Binding-site contacts:
Ligand atom C4 contacts residue VAL292 of chain 1.A at 4.5 Å (hydrophobic).
Ligand atom C2 contacts residue ASN276 of chain 1.A at 4.2 Å.
Ligand atom C contacts residue VAL292 of chain 1.A at 4.3 Å (hydrophobic).
Ligand atom O2 contacts residue LEU272 of chain 1.A at 4.5 Å.
Ligand atom C1 contacts residue THR290 of chain 1.A at 4.2 Å.
Ligand atom C4 contacts residue LEU272 of chain 1.A at 3.5 Å (hydrophobic).
Ligand atom O2 contacts residue VAL292 of chain 1.A at 3.9 Å.
Ligand atom C2 contacts residue VAL292 of chain 1.A at 4.0 Å (hydrophobic).
Ligand atom C contacts residue ASN276 of chain 1.A at 4.3 Å.
Ligand atom C contacts residue LEU272 of chain 1.A at 4.5 Å (hydrophobic).
Ligand atom C3 contacts residue VAL292 of chain 1.A at 3.5 Å (hydrophobic).
Ligand atom O1 contacts residue ASN276 of chain 1.A at 2.5 Å (h-bond).
Ligand atom O2 contacts residue THR290 of chain 1.A at 2.6 Å (h-bond).
Ligand atom O1 contacts residue THR290 of chain 1.A at 4.3 Å.
Ligand atom O1 contacts residue VAL292 of chain 1.A at 3.0 Å (h-bond).
Ligand atom C3 contacts residue VAL291 of chain 1.A at 3.8 Å (hydrophobic).
Ligand atom C1 contacts residue LEU272 of chain 1.A at 4.4 Å (hydrophobic).
Ligand atom C3 contacts residue LEU272 of chain 1.A at 3.8 Å (hydrophobic).
Ligand atom C3 contacts residue ASN276 of chain 1.A at 3.7 Å.
Ligand atom C3 contacts residue THR290 of chain 1.A at 3.6 Å.
Ligand atom O1 contacts residue VAL291 of chain 1.A at 3.6 Å.
Ligand atom C1 contacts residue VAL292 of chain 1.A at 4.1 Å (hydrophobic).
Ligand atom C4 contacts residue THR290 of chain 1.A at 3.3 Å.

Sequence of chain 1.A:
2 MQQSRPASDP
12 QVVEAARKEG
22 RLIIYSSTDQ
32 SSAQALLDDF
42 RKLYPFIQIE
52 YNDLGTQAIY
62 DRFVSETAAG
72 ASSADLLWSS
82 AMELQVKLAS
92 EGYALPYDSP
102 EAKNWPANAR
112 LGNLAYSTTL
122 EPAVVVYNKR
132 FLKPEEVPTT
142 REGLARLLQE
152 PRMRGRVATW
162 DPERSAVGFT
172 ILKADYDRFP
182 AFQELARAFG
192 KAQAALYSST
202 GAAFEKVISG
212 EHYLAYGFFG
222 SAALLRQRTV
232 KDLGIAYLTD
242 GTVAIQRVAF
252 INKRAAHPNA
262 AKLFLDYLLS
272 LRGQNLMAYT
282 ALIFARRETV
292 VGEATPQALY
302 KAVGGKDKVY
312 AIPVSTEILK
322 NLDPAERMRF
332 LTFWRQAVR

The protein below binds the small molecule below.
Small molecule (SMILES): OCCC(CO)CO